This protein binds this small molecule.
Small molecule (SMILES): CC(=O)N[C@@H]1[C@@H](O)[C@H](O)[C@@H](CO)O[C@H]1O

Sequence of chain 1.B:
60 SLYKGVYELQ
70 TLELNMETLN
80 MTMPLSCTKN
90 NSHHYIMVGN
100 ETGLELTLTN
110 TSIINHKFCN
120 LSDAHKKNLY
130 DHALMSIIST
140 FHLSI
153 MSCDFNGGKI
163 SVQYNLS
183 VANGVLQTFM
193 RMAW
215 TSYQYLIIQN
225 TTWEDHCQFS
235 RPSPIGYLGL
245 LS

Sequence of chain 1.K:
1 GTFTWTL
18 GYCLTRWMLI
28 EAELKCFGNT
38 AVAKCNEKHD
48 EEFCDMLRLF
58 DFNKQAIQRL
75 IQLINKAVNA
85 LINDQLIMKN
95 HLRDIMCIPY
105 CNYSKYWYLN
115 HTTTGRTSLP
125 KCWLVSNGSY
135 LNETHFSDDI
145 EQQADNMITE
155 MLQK

Binding-site contacts:
Ligand atom C8 contacts residue PHE34 of chain 1.K at 3.8 Å (hydrophobic).
Ligand atom C1 contacts residue GLY119 of chain 1.K at 4.5 Å.
Ligand atom C5 contacts residue ASN114 of chain 1.K at 3.7 Å.
Ligand atom C8 contacts residue THR121 of chain 1.K at 3.8 Å.
Ligand atom C6 contacts residue ASN114 of chain 1.K at 4.3 Å.
Ligand atom C2 contacts residue ASN114 of chain 1.K at 2.5 Å.
Ligand atom N2 contacts residue ASN114 of chain 1.K at 2.9 Å (h-bond).
Ligand atom C7 contacts residue GLN69 of chain 1.B at 4.5 Å.
Ligand atom C2 contacts residue GLN69 of chain 1.B at 4.5 Å.
Ligand atom N2 contacts residue TYR112 of chain 1.K at 4.2 Å.
Ligand atom N2 contacts residue THR121 of chain 1.K at 3.6 Å.
Ligand atom C8 contacts residue CYS33 of chain 1.K at 3.6 Å (hydrophobic).
Ligand atom C8 contacts residue TYR112 of chain 1.K at 3.2 Å (hydrophobic).
Ligand atom O7 contacts residue GLN69 of chain 1.B at 4.1 Å.
Ligand atom C7 contacts residue ASN114 of chain 1.K at 3.8 Å.
Ligand atom O5 contacts residue ASN114 of chain 1.K at 2.4 Å (h-bond).
Ligand atom C1 contacts residue ASN114 of chain 1.K at 1.4 Å.
Ligand atom O7 contacts residue ASN114 of chain 1.K at 4.2 Å.
Ligand atom C6 contacts residue THR116 of chain 1.K at 4.4 Å.
Ligand atom C7 contacts residue THR121 of chain 1.K at 4.2 Å.
Ligand atom O7 contacts residue LYS32 of chain 1.K at 3.9 Å.
Ligand atom C1 contacts residue THR121 of chain 1.K at 4.3 Å.
Ligand atom C3 contacts residue ASN114 of chain 1.K at 3.8 Å.
Ligand atom C7 contacts residue CYS33 of chain 1.K at 4.5 Å (hydrophobic).
Ligand atom C4 contacts residue ASN114 of chain 1.K at 4.2 Å.
Ligand atom C7 contacts residue TYR112 of chain 1.K at 3.1 Å (hydrophobic).
Ligand atom C1 contacts residue GLN69 of chain 1.B at 4.4 Å.
Ligand atom O7 contacts residue TYR112 of chain 1.K at 2.7 Å (h-bond).